Sequence of chain 1.C:
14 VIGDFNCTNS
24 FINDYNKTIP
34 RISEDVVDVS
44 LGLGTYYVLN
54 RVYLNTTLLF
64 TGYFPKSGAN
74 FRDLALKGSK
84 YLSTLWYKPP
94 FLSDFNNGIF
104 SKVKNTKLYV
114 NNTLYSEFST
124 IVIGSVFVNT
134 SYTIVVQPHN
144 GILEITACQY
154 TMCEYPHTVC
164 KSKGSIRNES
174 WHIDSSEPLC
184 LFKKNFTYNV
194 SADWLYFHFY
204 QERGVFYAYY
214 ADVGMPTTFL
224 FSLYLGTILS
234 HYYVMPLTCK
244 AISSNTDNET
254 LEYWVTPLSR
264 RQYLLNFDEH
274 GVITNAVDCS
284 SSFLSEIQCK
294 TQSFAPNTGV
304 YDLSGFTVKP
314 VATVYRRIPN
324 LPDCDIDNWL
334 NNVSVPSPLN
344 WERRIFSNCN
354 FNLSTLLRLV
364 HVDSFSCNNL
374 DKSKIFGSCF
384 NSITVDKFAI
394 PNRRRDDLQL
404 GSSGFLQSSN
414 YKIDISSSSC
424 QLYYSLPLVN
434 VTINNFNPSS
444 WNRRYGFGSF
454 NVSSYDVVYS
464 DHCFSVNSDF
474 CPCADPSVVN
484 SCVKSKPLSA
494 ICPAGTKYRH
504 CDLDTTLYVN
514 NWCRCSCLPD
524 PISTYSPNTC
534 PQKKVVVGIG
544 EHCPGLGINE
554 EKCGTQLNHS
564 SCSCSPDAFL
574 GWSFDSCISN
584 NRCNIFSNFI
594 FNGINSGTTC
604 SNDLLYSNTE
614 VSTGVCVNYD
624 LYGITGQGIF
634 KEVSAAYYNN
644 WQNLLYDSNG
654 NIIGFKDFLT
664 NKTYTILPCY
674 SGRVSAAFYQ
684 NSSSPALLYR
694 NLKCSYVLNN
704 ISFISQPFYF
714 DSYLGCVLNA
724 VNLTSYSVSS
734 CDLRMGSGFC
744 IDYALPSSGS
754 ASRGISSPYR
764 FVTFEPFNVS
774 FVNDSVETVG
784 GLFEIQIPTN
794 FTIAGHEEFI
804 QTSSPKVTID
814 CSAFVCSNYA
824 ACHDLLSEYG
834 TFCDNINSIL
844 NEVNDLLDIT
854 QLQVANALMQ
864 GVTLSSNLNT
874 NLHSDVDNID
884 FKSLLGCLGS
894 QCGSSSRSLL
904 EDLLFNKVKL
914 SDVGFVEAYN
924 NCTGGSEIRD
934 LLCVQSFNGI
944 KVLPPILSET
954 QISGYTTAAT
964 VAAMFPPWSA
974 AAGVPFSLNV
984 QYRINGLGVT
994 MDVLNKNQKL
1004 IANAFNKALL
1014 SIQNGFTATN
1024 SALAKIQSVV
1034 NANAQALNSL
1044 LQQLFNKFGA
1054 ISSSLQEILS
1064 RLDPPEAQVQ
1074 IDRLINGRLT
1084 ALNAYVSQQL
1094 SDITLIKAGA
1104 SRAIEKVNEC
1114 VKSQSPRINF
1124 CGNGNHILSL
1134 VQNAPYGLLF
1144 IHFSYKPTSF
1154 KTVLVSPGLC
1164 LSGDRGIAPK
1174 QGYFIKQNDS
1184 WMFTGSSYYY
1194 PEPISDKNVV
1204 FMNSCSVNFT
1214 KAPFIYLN

Binding-site contacts:
Ligand atom O6 contacts residue ASN702 of chain 1.C at 3.7 Å.
Ligand atom O7 contacts residue ASN703 of chain 1.C at 3.9 Å.
Ligand atom N2 contacts residue GLY617 of chain 1.C at 4.1 Å.
Ligand atom O7 contacts residue VAL618 of chain 1.C at 3.6 Å.
Ligand atom C3 contacts residue VAL618 of chain 1.C at 4.5 Å (hydrophobic).
Ligand atom C4 contacts residue ASN703 of chain 1.C at 4.2 Å.
Ligand atom C8 contacts residue GLY617 of chain 1.C at 3.8 Å.
Ligand atom O5 contacts residue ASN703 of chain 1.C at 2.4 Å (h-bond).
Ligand atom C5 contacts residue ASN703 of chain 1.C at 3.7 Å.
Ligand atom C3 contacts residue ASN703 of chain 1.C at 3.8 Å.
Ligand atom C7 contacts residue CYS619 of chain 1.C at 4.5 Å (hydrophobic).
Ligand atom C7 contacts residue ASN703 of chain 1.C at 3.6 Å.
Ligand atom O3 contacts residue GLY617 of chain 1.C at 3.2 Å (h-bond).
Ligand atom C7 contacts residue VAL618 of chain 1.C at 4.2 Å (hydrophobic).
Ligand atom O5 contacts residue ASN702 of chain 1.C at 4.2 Å.
Ligand atom C3 contacts residue GLY617 of chain 1.C at 4.4 Å.
Ligand atom C2 contacts residue ASN703 of chain 1.C at 2.5 Å.
Ligand atom O7 contacts residue CYS619 of chain 1.C at 3.6 Å.
Ligand atom O3 contacts residue VAL618 of chain 1.C at 3.4 Å.
Ligand atom C7 contacts residue GLY617 of chain 1.C at 3.7 Å.
Ligand atom N2 contacts residue ASN703 of chain 1.C at 2.9 Å (h-bond).
Ligand atom O7 contacts residue GLY617 of chain 1.C at 3.9 Å.
Ligand atom C1 contacts residue ASN703 of chain 1.C at 1.4 Å.
Ligand atom C8 contacts residue ILE632 of chain 1.C at 4.0 Å (hydrophobic).
Ligand atom C8 contacts residue TYR699 of chain 1.C at 4.2 Å (hydrophobic).

The small molecule below binds the protein below.
Small molecule (SMILES): CC(=O)N[C@@H]1[C@@H](O)[C@H](O)[C@@H](CO)O[C@H]1O